Binding-site contacts:
Ligand atom OXT contacts residue THR152 of chain 1.D at 3.1 Å (h-bond).
Ligand atom OAC contacts residue GLY261 of chain 1.D at 3.2 Å.
Ligand atom C3A contacts residue THR203 of chain 1.D at 3.3 Å.
Ligand atom N1 contacts residue SER341 of chain 1.D at 2.7 Å (h-bond).
Ligand atom O3P contacts residue GLY264 of chain 1.D at 3.3 Å (h-bond).
Ligand atom O4P contacts residue HIS265 of chain 1.D at 3.1 Å (h-bond).
Ligand atom OG contacts residue SER153 of chain 1.D at 3.0 Å (h-bond).
Ligand atom O2P contacts residue GLY261 of chain 1.D at 2.6 Å (h-bond).
Ligand atom C5A contacts residue GLY261 of chain 1.D at 3.5 Å.
Ligand atom C3A contacts residue GLY295 of chain 1.D at 3.4 Å.
Ligand atom O3 contacts residue ASN155 of chain 1.D at 2.7 Å (h-bond).
Ligand atom O2P contacts residue SER263 of chain 1.D at 3.0 Å (h-bond).
Ligand atom CA contacts residue SER153 of chain 1.D at 3.6 Å.
Ligand atom O1P contacts residue THR262 of chain 1.D at 2.8 Å (h-bond).
Ligand atom C6 contacts residue ILE296 of chain 1.D at 3.4 Å (hydrophobic).
Ligand atom OXT contacts residue SER153 of chain 1.D at 2.8 Å (h-bond).
Ligand atom C1A contacts residue GLY295 of chain 1.D at 3.4 Å.
Ligand atom P contacts residue THR262 of chain 1.D at 3.4 Å.
Ligand atom OXT contacts residue ASN155 of chain 1.D at 3.0 Å (h-bond).
Ligand atom C2A contacts residue ASN155 of chain 1.D at 3.2 Å.
Ligand atom C6 contacts residue SER341 of chain 1.D at 3.6 Å.
Ligand atom C contacts residue THR152 of chain 1.D at 3.3 Å.
Ligand atom C contacts residue SER153 of chain 1.D at 2.9 Å.
Ligand atom O2P contacts residue THR262 of chain 1.D at 3.3 Å (h-bond).
Ligand atom P contacts residue HIS265 of chain 1.D at 3.5 Å.
Ligand atom OG contacts residue GLY295 of chain 1.D at 3.2 Å (h-bond).
Ligand atom C2A contacts residue SER341 of chain 1.D at 3.6 Å.
Ligand atom C2A contacts residue ASP369 of chain 1.D at 3.5 Å.
Ligand atom O3P contacts residue HIS265 of chain 1.D at 2.9 Å (h-bond).
Ligand atom OXT contacts residue PHE156 of chain 1.D at 3.0 Å (h-bond).
Ligand atom O1P contacts residue GLY261 of chain 1.D at 3.5 Å.
Ligand atom N contacts residue SER153 of chain 1.D at 3.4 Å (h-bond).
Ligand atom OAC contacts residue TYR225 of chain 1.D at 3.1 Å (h-bond).
Ligand atom N1 contacts residue PRO368 of chain 1.D at 3.3 Å.
Ligand atom C6 contacts residue SER259 of chain 1.D at 3.5 Å.
Ligand atom O contacts residue GLN224 of chain 1.D at 2.8 Å (h-bond).
Ligand atom O contacts residue SER153 of chain 1.D at 3.1 Å (h-bond).
Ligand atom OAC contacts residue THR262 of chain 1.D at 3.5 Å (h-bond).
Ligand atom O3P contacts residue THR262 of chain 1.D at 3.5 Å (h-bond).
Ligand atom O contacts residue THR152 of chain 1.D at 2.7 Å (h-bond).

Sequence of chain 1.D:
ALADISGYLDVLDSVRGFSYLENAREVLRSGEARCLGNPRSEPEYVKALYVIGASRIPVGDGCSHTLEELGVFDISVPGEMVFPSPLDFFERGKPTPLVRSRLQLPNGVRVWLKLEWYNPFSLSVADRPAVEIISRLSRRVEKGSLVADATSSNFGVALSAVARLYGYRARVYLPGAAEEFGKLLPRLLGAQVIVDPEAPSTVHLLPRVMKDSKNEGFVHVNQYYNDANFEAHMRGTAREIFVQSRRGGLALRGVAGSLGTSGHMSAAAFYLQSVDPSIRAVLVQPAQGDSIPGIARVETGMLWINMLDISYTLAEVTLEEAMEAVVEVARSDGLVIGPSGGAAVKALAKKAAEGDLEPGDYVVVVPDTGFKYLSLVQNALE

This small molecule binds to this protein.
Small molecule (SMILES): CC(=O)OC[C@H](/N=C/c1c(COP(=O)(O)O)cnc(C)c1O)C(=O)O